Binding-site contacts:
Ligand atom C6C contacts residue LEU99 of chain 34.A at 3.6 Å (hydrophobic).
Ligand atom N2 contacts residue ASN221 of chain 34.A at 3.9 Å.
Ligand atom C5A contacts residue PRO173 of chain 34.A at 3.5 Å (hydrophobic).
Ligand atom C4A contacts residue TYR151 of chain 34.A at 3.8 Å (hydrophobic).
Ligand atom C5C contacts residue THR101 of chain 34.A at 3.7 Å.
Ligand atom C31 contacts residue ASN199 of chain 34.A at 3.4 Å.
Ligand atom C5B contacts residue ILE188 of chain 34.A at 3.6 Å (hydrophobic).
Ligand atom C5A contacts residue VAL175 of chain 34.A at 3.9 Å (hydrophobic).
Ligand atom C2B contacts residue ILE123 of chain 34.A at 3.5 Å (hydrophobic).
Ligand atom C7C contacts residue LEU99 of chain 34.A at 3.5 Å (hydrophobic).
Ligand atom C5C contacts residue LEU99 of chain 34.A at 3.6 Å (hydrophobic).
Ligand atom O1 contacts residue MET223 of chain 34.A at 3.6 Å (h-bond).
Ligand atom C3B contacts residue LEU226 of chain 34.A at 3.5 Å (hydrophobic).
Ligand atom C31 contacts residue TYR197 of chain 34.A at 3.7 Å (hydrophobic).
Ligand atom C2C contacts residue THR101 of chain 34.A at 3.8 Å.
Ligand atom C5A contacts residue LEU186 of chain 34.A at 3.6 Å (hydrophobic).
Ligand atom C6B contacts residue ILE188 of chain 34.A at 3.7 Å (hydrophobic).
Ligand atom C4A contacts residue LEU186 of chain 34.A at 3.9 Å (hydrophobic).
Ligand atom O1A contacts residue LEU186 of chain 34.A at 3.7 Å.
Ligand atom C4A contacts residue PRO173 of chain 34.A at 3.3 Å (hydrophobic).
Ligand atom C4B contacts residue LEU226 of chain 34.A at 3.9 Å (hydrophobic).
Ligand atom C3B contacts residue ILE123 of chain 34.A at 3.9 Å (hydrophobic).
Ligand atom N3A contacts residue TYR151 of chain 34.A at 3.3 Å.
Ligand atom C2A contacts residue LEU186 of chain 34.A at 3.7 Å (hydrophobic).
Ligand atom O1B contacts residue LEU99 of chain 34.A at 3.1 Å.
Ligand atom O1A contacts residue LEU226 of chain 34.A at 3.8 Å.
Ligand atom C7C contacts residue ILE123 of chain 34.A at 3.5 Å (hydrophobic).
Ligand atom C5 contacts residue TYR197 of chain 34.A at 3.8 Å (hydrophobic).
Ligand atom C6C contacts residue ILE123 of chain 34.A at 3.6 Å (hydrophobic).
Ligand atom C6C contacts residue TRP97 of chain 34.A at 3.9 Å (hydrophobic).
Ligand atom C5A contacts residue ALA149 of chain 34.A at 3.2 Å (hydrophobic).
Ligand atom O1A contacts residue ALA149 of chain 34.A at 3.7 Å.
Ligand atom C4 contacts residue TYR197 of chain 34.A at 3.6 Å (hydrophobic).
Ligand atom C2B contacts residue LEU226 of chain 34.A at 3.6 Å (hydrophobic).
Ligand atom C3 contacts residue TYR197 of chain 34.A at 3.7 Å (hydrophobic).
Ligand atom O1B contacts residue TRP97 of chain 34.A at 3.6 Å.
Ligand atom C4C contacts residue THR121 of chain 34.A at 3.7 Å.
Ligand atom O1 contacts residue TYR197 of chain 34.A at 3.9 Å.
Ligand atom C2A contacts residue TYR151 of chain 34.A at 3.9 Å (hydrophobic).
Ligand atom C1C contacts residue TYR197 of chain 34.A at 3.7 Å (hydrophobic).

This protein binds this small molecule.
Small molecule (SMILES): Cc1cc(CCCCCCCOc2ccc(C3=NCCO3)cc2)on1

Sequence of chain 34.C:
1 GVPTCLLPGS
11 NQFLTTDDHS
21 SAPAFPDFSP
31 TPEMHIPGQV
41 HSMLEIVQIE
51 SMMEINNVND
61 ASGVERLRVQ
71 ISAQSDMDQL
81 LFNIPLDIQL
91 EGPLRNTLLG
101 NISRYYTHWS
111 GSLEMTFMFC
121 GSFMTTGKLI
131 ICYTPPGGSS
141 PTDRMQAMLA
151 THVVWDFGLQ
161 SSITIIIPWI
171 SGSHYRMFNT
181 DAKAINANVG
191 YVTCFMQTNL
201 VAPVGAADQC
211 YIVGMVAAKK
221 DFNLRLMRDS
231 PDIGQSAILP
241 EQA

Sequence of chain 34.A:
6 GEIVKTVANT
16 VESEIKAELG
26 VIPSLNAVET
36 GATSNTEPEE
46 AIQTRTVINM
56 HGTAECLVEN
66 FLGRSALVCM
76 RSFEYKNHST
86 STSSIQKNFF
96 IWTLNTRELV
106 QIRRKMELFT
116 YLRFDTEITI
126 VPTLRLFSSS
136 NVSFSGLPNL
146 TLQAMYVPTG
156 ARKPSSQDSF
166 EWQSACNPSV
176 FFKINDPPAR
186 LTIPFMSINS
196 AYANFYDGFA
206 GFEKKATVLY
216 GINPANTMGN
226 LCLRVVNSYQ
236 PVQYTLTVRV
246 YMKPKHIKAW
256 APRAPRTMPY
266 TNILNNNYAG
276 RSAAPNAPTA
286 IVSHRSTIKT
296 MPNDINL